Binding-site contacts:
Ligand atom P contacts residue CO31 of chain 1.N at 3.8 Å.
Ligand atom O2 contacts residue ASP376 of chain 1.A at 3.1 Å (salt-bridge).
Ligand atom C4 contacts residue MET313 of chain 1.A at 3.6 Å (hydrophobic).
Ligand atom P contacts residue ASP376 of chain 1.A at 3.7 Å.
Ligand atom O1 contacts residue ZN1 of chain 1.O at 2.3 Å.
Ligand atom C7 contacts residue MET309 of chain 1.A at 3.4 Å (hydrophobic).
Ligand atom O1 contacts residue LYS291 of chain 1.A at 3.3 Å (salt-bridge).
Ligand atom O3 contacts residue CO31 of chain 1.N at 3.4 Å (h-bond).
Ligand atom C1 contacts residue ASP316 of chain 1.A at 3.7 Å.
Ligand atom N1 contacts residue ASP296 of chain 1.A at 3.1 Å (salt-bridge).
Ligand atom O1 contacts residue GLU378 of chain 1.A at 3.4 Å (salt-bridge).
Ligand atom P contacts residue ZN1 of chain 1.M at 3.2 Å.
Ligand atom N1 contacts residue THR403 of chain 1.A at 3.7 Å.
Ligand atom C1 contacts residue ZN1 of chain 1.M at 3.1 Å.
Ligand atom C6 contacts residue ALA494 of chain 1.A at 3.6 Å (hydrophobic).
Ligand atom O1 contacts residue ZN1 of chain 1.M at 2.4 Å.
Ligand atom O1 contacts residue LEU404 of chain 1.A at 3.8 Å.
Ligand atom C9 contacts residue PHE315 of chain 1.A at 3.6 Å (hydrophobic).
Ligand atom O2 contacts residue ASP296 of chain 1.A at 3.1 Å (salt-bridge).
Ligand atom O1 contacts residue ASP376 of chain 1.A at 3.2 Å (salt-bridge).
Ligand atom O1 contacts residue CO31 of chain 1.N at 2.6 Å (h-bond).
Ligand atom C1 contacts residue LEU404 of chain 1.A at 3.8 Å (hydrophobic).
Ligand atom C7 contacts residue LEU409 of chain 1.A at 3.2 Å (hydrophobic).
Ligand atom C1 contacts residue LYS291 of chain 1.A at 3.6 Å.
Ligand atom N1 contacts residue LYS291 of chain 1.A at 3.4 Å (salt-bridge).
Ligand atom P contacts residue ZN1 of chain 1.O at 2.8 Å.
Ligand atom O3 contacts residue LEU404 of chain 1.A at 3.0 Å (h-bond).
Ligand atom C10 contacts residue THR403 of chain 1.A at 3.5 Å.
Ligand atom C8 contacts residue LEU409 of chain 1.A at 3.4 Å (hydrophobic).
Ligand atom O1 contacts residue ASP296 of chain 1.A at 3.4 Å (salt-bridge).
Ligand atom C3 contacts residue LYS303 of chain 1.A at 3.7 Å.
Ligand atom P contacts residue LEU404 of chain 1.A at 3.7 Å.
Ligand atom N1 contacts residue ASP316 of chain 1.A at 2.7 Å (salt-bridge).
Ligand atom P contacts residue ASP296 of chain 1.A at 3.6 Å.
Ligand atom O2 contacts residue ZN1 of chain 1.O at 2.2 Å.
Ligand atom O2 contacts residue LYS303 of chain 1.A at 2.4 Å (salt-bridge).
Ligand atom C8 contacts residue MET309 of chain 1.A at 3.3 Å (hydrophobic).
Ligand atom C5 contacts residue MET313 of chain 1.A at 3.8 Å (hydrophobic).
Ligand atom C1 contacts residue THR403 of chain 1.A at 3.3 Å.
Ligand atom N1 contacts residue ZN1 of chain 1.M at 2.3 Å.

Sequence of chain 1.A:
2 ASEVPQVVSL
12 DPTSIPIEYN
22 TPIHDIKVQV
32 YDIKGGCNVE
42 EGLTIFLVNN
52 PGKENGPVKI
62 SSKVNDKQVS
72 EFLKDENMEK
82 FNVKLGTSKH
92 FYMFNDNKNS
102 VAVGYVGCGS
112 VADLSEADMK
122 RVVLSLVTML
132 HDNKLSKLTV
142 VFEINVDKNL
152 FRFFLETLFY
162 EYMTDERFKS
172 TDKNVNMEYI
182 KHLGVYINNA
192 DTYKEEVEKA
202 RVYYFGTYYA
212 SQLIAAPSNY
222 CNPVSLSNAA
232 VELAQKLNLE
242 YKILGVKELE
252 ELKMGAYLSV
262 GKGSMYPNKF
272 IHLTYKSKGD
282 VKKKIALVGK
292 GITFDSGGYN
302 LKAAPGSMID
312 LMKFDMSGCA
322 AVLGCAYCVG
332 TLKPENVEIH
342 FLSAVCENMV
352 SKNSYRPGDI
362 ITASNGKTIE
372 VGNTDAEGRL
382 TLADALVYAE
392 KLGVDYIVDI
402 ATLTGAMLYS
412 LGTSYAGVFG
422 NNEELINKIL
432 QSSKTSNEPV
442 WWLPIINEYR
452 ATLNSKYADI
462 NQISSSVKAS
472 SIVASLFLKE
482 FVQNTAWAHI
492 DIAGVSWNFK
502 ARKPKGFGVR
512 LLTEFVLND

A protein and the small-molecule ligand that binds it are described below.
Small molecule (SMILES): N[C@@H](c1ccc(-n2cccn2)cc1)P(=O)(O)O